Sequence of chain 1.B:
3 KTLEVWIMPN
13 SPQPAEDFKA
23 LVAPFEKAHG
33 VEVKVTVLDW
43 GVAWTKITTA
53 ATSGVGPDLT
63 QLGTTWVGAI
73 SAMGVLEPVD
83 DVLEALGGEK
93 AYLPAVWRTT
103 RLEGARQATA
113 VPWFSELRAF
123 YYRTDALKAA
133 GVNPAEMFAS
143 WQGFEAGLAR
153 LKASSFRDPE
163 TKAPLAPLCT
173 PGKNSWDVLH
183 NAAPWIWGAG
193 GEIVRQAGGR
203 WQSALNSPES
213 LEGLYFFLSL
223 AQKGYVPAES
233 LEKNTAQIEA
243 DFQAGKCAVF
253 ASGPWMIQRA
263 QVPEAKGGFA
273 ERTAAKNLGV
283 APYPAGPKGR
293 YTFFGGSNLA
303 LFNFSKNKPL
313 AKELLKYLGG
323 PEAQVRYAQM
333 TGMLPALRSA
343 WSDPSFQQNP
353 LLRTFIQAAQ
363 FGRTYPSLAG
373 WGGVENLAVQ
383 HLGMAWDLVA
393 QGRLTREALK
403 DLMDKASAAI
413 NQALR

Binding-site contacts:
Ligand atom OAD contacts residue GLN359 of chain 1.B at 4.3 Å.
Ligand atom OAF contacts residue GLN359 of chain 1.B at 2.7 Å (h-bond).
Ligand atom OAF contacts residue THR356 of chain 1.B at 3.9 Å.
Ligand atom CAG contacts residue GLN359 of chain 1.B at 4.2 Å.
Ligand atom OAF contacts residue ARG355 of chain 1.B at 3.4 Å.
Ligand atom CAE contacts residue ARG355 of chain 1.B at 3.9 Å.
Ligand atom CAE contacts residue GLN359 of chain 1.B at 3.4 Å.
Ligand atom OAH contacts residue ARG355 of chain 1.B at 4.3 Å.
Ligand atom CAG contacts residue ARG355 of chain 1.B at 3.9 Å.
Ligand atom OAH contacts residue GLN359 of chain 1.B at 3.5 Å.
Ligand atom CAC contacts residue ARG355 of chain 1.B at 3.5 Å.
Ligand atom CAA contacts residue ARG355 of chain 1.B at 3.1 Å.
Ligand atom OAB contacts residue ARG355 of chain 1.B at 2.7 Å (salt-bridge).

The small molecule below binds the protein below.
Small molecule (SMILES): OC[C@@H](O)[C@@H](O)CO